This protein binds this small molecule.
Small molecule (SMILES): CC(C)C[C@H](NC(=O)OCC1CCC(F)(F)CC1)C(=O)N[C@@H](C[C@@H]1CCNC1=O)C(O)S(=O)(=O)O

Sequence of chain 1.A:
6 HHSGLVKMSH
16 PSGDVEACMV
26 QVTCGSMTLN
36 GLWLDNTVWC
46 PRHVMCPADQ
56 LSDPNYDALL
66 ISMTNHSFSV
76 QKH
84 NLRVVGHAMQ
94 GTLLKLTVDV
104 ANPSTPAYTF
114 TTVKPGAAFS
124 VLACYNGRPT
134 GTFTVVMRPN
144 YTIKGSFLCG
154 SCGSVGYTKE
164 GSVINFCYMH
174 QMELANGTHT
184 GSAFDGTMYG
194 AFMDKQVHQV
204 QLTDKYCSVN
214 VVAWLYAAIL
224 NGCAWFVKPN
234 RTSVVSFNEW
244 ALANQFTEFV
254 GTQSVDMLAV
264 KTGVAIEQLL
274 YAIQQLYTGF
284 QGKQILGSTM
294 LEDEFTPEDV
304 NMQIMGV

Binding-site contacts:
Ligand atom C31 contacts residue LEU177 of chain 1.A at 3.6 Å (hydrophobic).
Ligand atom O27 contacts residue CYS155 of chain 1.A at 2.6 Å (h-bond).
Ligand atom C11 contacts residue GLN174 of chain 1.A at 3.5 Å.
Ligand atom O27 contacts residue SER154 of chain 1.A at 3.4 Å (h-bond).
Ligand atom C06 contacts residue GLU176 of chain 1.A at 3.3 Å.
Ligand atom C05 contacts residue VAL200 of chain 1.A at 3.5 Å (hydrophobic).
Ligand atom F03 contacts residue GLN202 of chain 1.A at 3.1 Å.
Ligand atom C26 contacts residue CYS155 of chain 1.A at 1.8 Å (hydrophobic).
Ligand atom F03 contacts residue ALA178 of chain 1.A at 2.5 Å.
Ligand atom N22 contacts residue GLU176 of chain 1.A at 3.0 Å (salt-bridge).
Ligand atom O25 contacts residue HIS173 of chain 1.A at 2.7 Å (h-bond).
Ligand atom C12 contacts residue GLN199 of chain 1.A at 3.6 Å.
Ligand atom C04 contacts residue GLU176 of chain 1.A at 3.6 Å.
Ligand atom O25 contacts residue HIS182 of chain 1.A at 3.4 Å.
Ligand atom F01 contacts residue HIS201 of chain 1.A at 3.1 Å.
Ligand atom O27 contacts residue GLY153 of chain 1.A at 3.5 Å (h-bond).
Ligand atom C15 contacts residue LYS198 of chain 1.A at 3.7 Å.
Ligand atom O29 contacts residue GLU176 of chain 1.A at 3.1 Å (salt-bridge).
Ligand atom C19 contacts residue CYS155 of chain 1.A at 3.3 Å (hydrophobic).
Ligand atom C15 contacts residue ASP197 of chain 1.A at 3.7 Å.
Ligand atom O25 contacts residue GLU176 of chain 1.A at 3.6 Å (salt-bridge).
Ligand atom C15 contacts residue MET175 of chain 1.A at 3.5 Å (hydrophobic).
Ligand atom C04 contacts residue VAL200 of chain 1.A at 3.5 Å (hydrophobic).
Ligand atom N10 contacts residue GLN199 of chain 1.A at 3.1 Å (h-bond).
Ligand atom C18 contacts residue CYS155 of chain 1.A at 2.8 Å (hydrophobic).
Ligand atom N22 contacts residue PHE150 of chain 1.A at 3.3 Å (h-bond).
Ligand atom C07 contacts residue GLN199 of chain 1.A at 3.7 Å.
Ligand atom F03 contacts residue LEU177 of chain 1.A at 3.0 Å.
Ligand atom O25 contacts residue PHE150 of chain 1.A at 3.6 Å.
Ligand atom N17 contacts residue GLN174 of chain 1.A at 3.0 Å (h-bond).
Ligand atom C02 contacts residue ALA178 of chain 1.A at 3.6 Å (hydrophobic).
Ligand atom C14 contacts residue ASP197 of chain 1.A at 3.7 Å.
Ligand atom C31 contacts residue ALA178 of chain 1.A at 3.6 Å (hydrophobic).
Ligand atom O29 contacts residue MET175 of chain 1.A at 3.6 Å.
Ligand atom C31 contacts residue GLU176 of chain 1.A at 3.6 Å.
Ligand atom C23 contacts residue GLU176 of chain 1.A at 3.6 Å.
Ligand atom C16 contacts residue GLN174 of chain 1.A at 3.6 Å.
Ligand atom F01 contacts residue GLN202 of chain 1.A at 3.2 Å.
Ligand atom N17 contacts residue CYS155 of chain 1.A at 3.0 Å (h-bond).
Ligand atom O25 contacts residue MET175 of chain 1.A at 3.6 Å.